Sequence of chain 1.A:
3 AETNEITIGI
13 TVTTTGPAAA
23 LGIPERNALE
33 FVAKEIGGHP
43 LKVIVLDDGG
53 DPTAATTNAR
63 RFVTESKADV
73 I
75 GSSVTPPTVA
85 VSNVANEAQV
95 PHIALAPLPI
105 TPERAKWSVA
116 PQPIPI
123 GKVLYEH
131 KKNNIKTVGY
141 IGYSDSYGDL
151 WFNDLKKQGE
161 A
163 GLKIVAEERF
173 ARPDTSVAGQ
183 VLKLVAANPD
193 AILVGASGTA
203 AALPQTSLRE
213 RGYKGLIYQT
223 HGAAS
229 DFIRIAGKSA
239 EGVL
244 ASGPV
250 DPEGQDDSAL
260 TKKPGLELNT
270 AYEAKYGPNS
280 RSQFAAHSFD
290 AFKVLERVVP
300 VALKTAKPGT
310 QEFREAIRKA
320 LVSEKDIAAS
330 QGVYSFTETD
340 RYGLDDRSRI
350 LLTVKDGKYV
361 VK

Binding-site contacts:
Ligand atom O3' contacts residue HIS286 of chain 1.A at 3.0 Å.
Ligand atom C3' contacts residue PHE283 of chain 1.A at 3.9 Å (hydrophobic).
Ligand atom C5' contacts residue GLY224 of chain 1.A at 3.6 Å.
Ligand atom O2 contacts residue SER199 of chain 1.A at 2.7 Å (h-bond).
Ligand atom C1 contacts residue SER199 of chain 1.A at 3.8 Å.
Ligand atom O1 contacts residue THR79 of chain 1.A at 2.7 Å (h-bond).
Ligand atom O2 contacts residue VAL78 of chain 1.A at 3.5 Å.
Ligand atom C2' contacts residue PRO101 of chain 1.A at 3.9 Å (hydrophobic).
Ligand atom O2 contacts residue ARG174 of chain 1.A at 2.8 Å (salt-bridge).
Ligand atom C5' contacts residue HIS223 of chain 1.A at 3.7 Å.
Ligand atom C2 contacts residue TYR147 of chain 1.A at 3.4 Å (hydrophobic).
Ligand atom O3' contacts residue LEU99 of chain 1.A at 3.4 Å (h-bond).
Ligand atom C6' contacts residue TYR147 of chain 1.A at 3.7 Å (hydrophobic).
Ligand atom C4' contacts residue PRO101 of chain 1.A at 4.0 Å (hydrophobic).
Ligand atom O2 contacts residue TYR143 of chain 1.A at 3.8 Å.
Ligand atom C3 contacts residue LEU23 of chain 1.A at 3.9 Å (hydrophobic).
Ligand atom C5' contacts residue PRO101 of chain 1.A at 3.7 Å (hydrophobic).
Ligand atom O1 contacts residue VAL78 of chain 1.A at 3.6 Å.
Ligand atom C2 contacts residue THR79 of chain 1.A at 3.8 Å.
Ligand atom O4' contacts residue PRO116 of chain 1.A at 3.5 Å.
Ligand atom C6' contacts residue PRO101 of chain 1.A at 3.4 Å (hydrophobic).
Ligand atom C1 contacts residue TYR147 of chain 1.A at 3.6 Å (hydrophobic).
Ligand atom C1 contacts residue ARG174 of chain 1.A at 3.5 Å.
Ligand atom C2' contacts residue SER77 of chain 1.A at 3.7 Å.
Ligand atom C2' contacts residue LEU23 of chain 1.A at 3.4 Å (hydrophobic).
Ligand atom C1' contacts residue LEU23 of chain 1.A at 4.0 Å (hydrophobic).
Ligand atom O3' contacts residue PHE283 of chain 1.A at 3.4 Å.
Ligand atom O1 contacts residue ARG174 of chain 1.A at 2.9 Å (salt-bridge).
Ligand atom O4' contacts residue HIS286 of chain 1.A at 2.8 Å (h-bond).
Ligand atom O4' contacts residue GLN282 of chain 1.A at 3.0 Å (h-bond).
Ligand atom O4' contacts residue HIS223 of chain 1.A at 3.6 Å.
Ligand atom C1 contacts residue VAL78 of chain 1.A at 3.8 Å (hydrophobic).
Ligand atom O1 contacts residue TYR147 of chain 1.A at 3.5 Å.
Ligand atom C1' contacts residue PRO101 of chain 1.A at 3.6 Å (hydrophobic).
Ligand atom C4' contacts residue PRO116 of chain 1.A at 3.9 Å (hydrophobic).
Ligand atom C3 contacts residue SER199 of chain 1.A at 3.9 Å.
Ligand atom C1' contacts residue GLY224 of chain 1.A at 4.0 Å.
Ligand atom C6' contacts residue GLY224 of chain 1.A at 3.5 Å.
Ligand atom C4' contacts residue HIS286 of chain 1.A at 3.8 Å.
Ligand atom C1 contacts residue THR79 of chain 1.A at 3.6 Å.

A protein and the small-molecule ligand that binds it are described below.
Small molecule (SMILES): O=C(O)/C=C/c1ccc(O)c(O)c1